A protein and the small-molecule ligand that binds it are described below.
Small molecule (SMILES): CC(=O)N[C@H]1[C@H](O[C@H]2[C@H](O)[C@@H](NC(C)=O)CO[C@@H]2CO)O[C@H](CO)[C@@H](O)[C@@H]1O

Sequence of chain 3.B:
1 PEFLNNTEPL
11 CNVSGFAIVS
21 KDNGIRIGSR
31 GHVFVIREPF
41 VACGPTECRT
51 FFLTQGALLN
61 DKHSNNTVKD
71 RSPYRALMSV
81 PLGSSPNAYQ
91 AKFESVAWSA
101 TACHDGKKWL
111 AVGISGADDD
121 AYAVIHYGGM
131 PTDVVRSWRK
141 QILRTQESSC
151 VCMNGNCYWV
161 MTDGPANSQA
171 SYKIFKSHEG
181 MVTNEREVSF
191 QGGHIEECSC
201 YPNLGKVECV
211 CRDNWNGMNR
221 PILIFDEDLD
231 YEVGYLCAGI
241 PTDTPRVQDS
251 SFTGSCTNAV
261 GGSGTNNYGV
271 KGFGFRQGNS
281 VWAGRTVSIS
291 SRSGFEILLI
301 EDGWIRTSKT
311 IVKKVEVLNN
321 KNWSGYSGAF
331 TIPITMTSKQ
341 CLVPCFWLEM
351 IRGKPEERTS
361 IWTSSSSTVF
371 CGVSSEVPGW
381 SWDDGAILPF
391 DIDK

Binding-site contacts:
Ligand atom N2 contacts residue ASN12 of chain 3.B at 2.8 Å (h-bond).
Ligand atom C8 contacts residue ASN12 of chain 3.B at 4.3 Å.
Ligand atom C7 contacts residue GLY278 of chain 3.B at 4.4 Å.
Ligand atom O5 contacts residue ASN12 of chain 3.B at 2.4 Å (h-bond).
Ligand atom N2 contacts residue LEU10 of chain 3.B at 4.3 Å.
Ligand atom C7 contacts residue ASN12 of chain 3.B at 3.2 Å.
Ligand atom C3 contacts residue ASN12 of chain 3.B at 3.7 Å.
Ligand atom C8 contacts residue CYS11 of chain 3.B at 4.4 Å (hydrophobic).
Ligand atom C8 contacts residue GLY278 of chain 3.B at 3.9 Å.
Ligand atom C7 contacts residue LEU10 of chain 3.B at 4.3 Å (hydrophobic).
Ligand atom C8 contacts residue LEU10 of chain 3.B at 3.4 Å (hydrophobic).
Ligand atom C2 contacts residue ASN12 of chain 3.B at 2.2 Å.
Ligand atom O7 contacts residue ASN12 of chain 3.B at 3.4 Å (h-bond).
Ligand atom C6 contacts residue GLY278 of chain 3.B at 3.8 Å.
Ligand atom C1 contacts residue ASN12 of chain 3.B at 1.4 Å.
Ligand atom C4 contacts residue ASN12 of chain 3.B at 4.1 Å.
Ligand atom C8 contacts residue PRO9 of chain 3.B at 3.9 Å (hydrophobic).
Ligand atom C5 contacts residue GLY278 of chain 3.B at 3.9 Å.
Ligand atom C8 contacts residue CYS341 of chain 3.B at 4.3 Å (hydrophobic).
Ligand atom C5 contacts residue ASN12 of chain 3.B at 3.6 Å.
Ligand atom C8 contacts residue ASN279 of chain 3.B at 3.2 Å.